Sequence of chain 1.B:
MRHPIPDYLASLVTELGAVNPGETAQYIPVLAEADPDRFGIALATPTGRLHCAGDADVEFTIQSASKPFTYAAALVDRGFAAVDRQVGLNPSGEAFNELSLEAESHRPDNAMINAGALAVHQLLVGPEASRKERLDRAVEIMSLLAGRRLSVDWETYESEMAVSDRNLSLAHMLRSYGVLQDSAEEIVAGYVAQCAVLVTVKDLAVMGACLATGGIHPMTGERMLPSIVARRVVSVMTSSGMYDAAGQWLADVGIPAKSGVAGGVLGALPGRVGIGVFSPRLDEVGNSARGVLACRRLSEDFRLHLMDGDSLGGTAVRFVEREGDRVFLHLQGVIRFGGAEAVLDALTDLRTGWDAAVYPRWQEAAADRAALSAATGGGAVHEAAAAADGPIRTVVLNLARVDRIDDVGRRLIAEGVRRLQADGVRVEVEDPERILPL

Binding-site contacts:
Ligand atom CD contacts residue GLY260 of chain 1.B at 4.5 Å.
Ligand atom O contacts residue GLU160 of chain 1.B at 4.0 Å.
Ligand atom OXT contacts residue GLU160 of chain 1.B at 3.8 Å.
Ligand atom OE1 contacts residue SER64 of chain 1.B at 3.1 Å (h-bond).
Ligand atom N contacts residue GLN63 of chain 1.B at 2.8 Å (h-bond).
Ligand atom C contacts residue ASN114 of chain 1.B at 3.6 Å.
Ligand atom OE2 contacts residue GLY260 of chain 1.B at 3.3 Å.
Ligand atom CD contacts residue GLN63 of chain 1.B at 4.1 Å.
Ligand atom CA contacts residue GLN63 of chain 1.B at 3.7 Å.
Ligand atom OE2 contacts residue LYS258 of chain 1.B at 4.5 Å.
Ligand atom CA contacts residue GLU160 of chain 1.B at 3.5 Å.
Ligand atom C contacts residue GLU160 of chain 1.B at 3.5 Å.
Ligand atom N contacts residue TYR27 of chain 1.B at 4.0 Å.
Ligand atom CA contacts residue TYR191 of chain 1.B at 4.2 Å (hydrophobic).
Ligand atom O contacts residue ASN114 of chain 1.B at 3.6 Å.
Ligand atom CD contacts residue SER64 of chain 1.B at 3.0 Å.
Ligand atom OE2 contacts residue SER259 of chain 1.B at 3.6 Å.
Ligand atom C contacts residue TYR191 of chain 1.B at 3.9 Å (hydrophobic).
Ligand atom OE2 contacts residue GLN63 of chain 1.B at 3.4 Å.
Ligand atom CB contacts residue SER64 of chain 1.B at 4.2 Å.
Ligand atom OXT contacts residue ASN114 of chain 1.B at 3.0 Å (h-bond).
Ligand atom OXT contacts residue ASN167 of chain 1.B at 3.1 Å (h-bond).
Ligand atom CG contacts residue VAL261 of chain 1.B at 3.3 Å (hydrophobic).
Ligand atom CB contacts residue TYR191 of chain 1.B at 3.7 Å (hydrophobic).
Ligand atom OE2 contacts residue VAL261 of chain 1.B at 3.2 Å (h-bond).
Ligand atom C contacts residue ASN167 of chain 1.B at 3.7 Å.
Ligand atom OXT contacts residue TYR191 of chain 1.B at 3.0 Å.
Ligand atom N contacts residue TYR191 of chain 1.B at 4.2 Å.
Ligand atom N contacts residue GLU160 of chain 1.B at 2.8 Å (salt-bridge).
Ligand atom OE1 contacts residue VAL261 of chain 1.B at 3.6 Å.
Ligand atom CB contacts residue GLN63 of chain 1.B at 4.0 Å.
Ligand atom CG contacts residue SER64 of chain 1.B at 4.0 Å.
Ligand atom O contacts residue ASN167 of chain 1.B at 3.7 Å.
Ligand atom CG contacts residue GLN63 of chain 1.B at 3.7 Å.
Ligand atom CA contacts residue TYR27 of chain 1.B at 4.5 Å (hydrophobic).
Ligand atom N contacts residue CYS195 of chain 1.B at 3.6 Å.
Ligand atom CD contacts residue VAL261 of chain 1.B at 3.4 Å (hydrophobic).
Ligand atom OE2 contacts residue SER64 of chain 1.B at 2.4 Å (h-bond).

A small-molecule ligand and the protein it binds are described below.
Small molecule (SMILES): N[C@@H](CCC(=O)O)C(=O)O